Sequence of chain 1.U:
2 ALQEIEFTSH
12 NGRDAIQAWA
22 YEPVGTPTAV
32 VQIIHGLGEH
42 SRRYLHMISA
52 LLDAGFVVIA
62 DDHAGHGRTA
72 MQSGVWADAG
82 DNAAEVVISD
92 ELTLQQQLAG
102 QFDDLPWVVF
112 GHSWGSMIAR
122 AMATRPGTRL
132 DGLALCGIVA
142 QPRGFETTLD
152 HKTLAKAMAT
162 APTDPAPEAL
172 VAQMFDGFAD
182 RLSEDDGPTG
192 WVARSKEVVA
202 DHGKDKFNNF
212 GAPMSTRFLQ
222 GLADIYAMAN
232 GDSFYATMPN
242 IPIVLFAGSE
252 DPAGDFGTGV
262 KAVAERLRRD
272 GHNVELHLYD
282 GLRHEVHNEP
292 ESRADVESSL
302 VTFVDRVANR

A protein and the small-molecule ligand that binds it are described below.
Small molecule (SMILES): CCCCCC(O)O

Binding-site contacts:
Ligand atom C7 contacts residue TRP192 of chain 1.U at 3.8 Å (hydrophobic).
Ligand atom C6 contacts residue TRP192 of chain 1.U at 3.5 Å (hydrophobic).
Ligand atom O3 contacts residue PHE176 of chain 1.U at 4.2 Å.
Ligand atom C9 contacts residue TRP192 of chain 1.U at 3.4 Å (hydrophobic).
Ligand atom C5 contacts residue TRP192 of chain 1.U at 3.4 Å (hydrophobic).
Ligand atom O3 contacts residue LEU38 of chain 1.U at 4.4 Å.
Ligand atom C4 contacts residue LEU38 of chain 1.U at 4.1 Å (hydrophobic).
Ligand atom O3 contacts residue SER114 of chain 1.U at 2.6 Å (h-bond).
Ligand atom C9 contacts residue PHE176 of chain 1.U at 3.9 Å (hydrophobic).
Ligand atom C7 contacts residue LEU38 of chain 1.U at 3.7 Å (hydrophobic).
Ligand atom C8 contacts residue PHE176 of chain 1.U at 4.0 Å (hydrophobic).
Ligand atom C8 contacts residue LEU38 of chain 1.U at 3.5 Å (hydrophobic).
Ligand atom C6 contacts residue LEU38 of chain 1.U at 3.5 Å (hydrophobic).
Ligand atom O4 contacts residue GLY37 of chain 1.U at 4.2 Å.
Ligand atom C6 contacts residue SER114 of chain 1.U at 4.3 Å.
Ligand atom O4 contacts residue SER114 of chain 1.U at 2.5 Å (h-bond).
Ligand atom C8 contacts residue TRP192 of chain 1.U at 3.9 Å (hydrophobic).
Ligand atom C4 contacts residue SER114 of chain 1.U at 2.0 Å.
Ligand atom O4 contacts residue TRP115 of chain 1.U at 4.0 Å.
Ligand atom C5 contacts residue HIS285 of chain 1.U at 4.0 Å.
Ligand atom C5 contacts residue LEU38 of chain 1.U at 4.5 Å (hydrophobic).
Ligand atom O4 contacts residue LEU38 of chain 1.U at 2.9 Å.
Ligand atom C5 contacts residue SER114 of chain 1.U at 3.3 Å.
Ligand atom C4 contacts residue HIS285 of chain 1.U at 3.8 Å.
Ligand atom C4 contacts residue TRP115 of chain 1.U at 4.3 Å (hydrophobic).
Ligand atom O3 contacts residue TRP115 of chain 1.U at 4.4 Å.